A small-molecule ligand and the protein it binds are described below.
Small molecule (SMILES): Nc1nc(N)nc(N)n1

Sequence of chain 1.C:
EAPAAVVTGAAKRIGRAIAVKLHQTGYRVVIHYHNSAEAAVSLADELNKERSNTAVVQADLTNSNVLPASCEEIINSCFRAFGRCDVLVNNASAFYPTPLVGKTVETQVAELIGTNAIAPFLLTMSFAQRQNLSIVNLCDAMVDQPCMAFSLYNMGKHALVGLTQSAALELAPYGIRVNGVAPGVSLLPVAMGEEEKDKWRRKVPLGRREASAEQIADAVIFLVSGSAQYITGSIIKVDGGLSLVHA

Binding-site contacts:
Ligand atom C2 contacts residue ARG34 of chain 1.C at 4.3 Å.
Ligand atom N8 contacts residue NAP1 of chain 1.R at 3.0 Å (h-bond).
Ligand atom N5 contacts residue PHE117 of chain 1.C at 3.6 Å.
Ligand atom N3 contacts residue NAP1 of chain 1.R at 3.7 Å.
Ligand atom N7 contacts residue LEU228 of chain 1.C at 4.2 Å.
Ligand atom N7 contacts residue PHE117 of chain 1.C at 4.1 Å.
Ligand atom N8 contacts residue ALA116 of chain 1.C at 4.3 Å.
Ligand atom N5 contacts residue NAP1 of chain 1.R at 2.9 Å (h-bond).
Ligand atom C4 contacts residue PHE117 of chain 1.C at 3.7 Å (hydrophobic).
Ligand atom C4 contacts residue TYR194 of chain 1.C at 3.7 Å (hydrophobic).
Ligand atom N7 contacts residue NAP1 of chain 1.R at 3.4 Å (h-bond).
Ligand atom C4 contacts residue D1D1 of chain 1.U at 3.9 Å.
Ligand atom N5 contacts residue TYR194 of chain 1.C at 3.6 Å (h-bond).
Ligand atom N8 contacts residue PHE117 of chain 1.C at 3.5 Å.
Ligand atom N3 contacts residue D1D1 of chain 1.U at 3.7 Å.
Ligand atom C6 contacts residue SER115 of chain 1.C at 3.8 Å.
Ligand atom N5 contacts residue SER115 of chain 1.C at 4.0 Å.
Ligand atom N9 contacts residue TYR194 of chain 1.C at 2.9 Å (h-bond).
Ligand atom C6 contacts residue NAP1 of chain 1.R at 3.3 Å.
Ligand atom N9 contacts residue PHE117 of chain 1.C at 3.8 Å.
Ligand atom C2 contacts residue NAP1 of chain 1.R at 3.4 Å.
Ligand atom N7 contacts residue PRO230 of chain 1.C at 3.8 Å.
Ligand atom N1 contacts residue NAP1 of chain 1.R at 2.7 Å (h-bond).
Ligand atom N9 contacts residue D1D1 of chain 1.U at 2.8 Å (h-bond).
Ligand atom N1 contacts residue PHE117 of chain 1.C at 3.7 Å.
Ligand atom C4 contacts residue NAP1 of chain 1.R at 3.7 Å.
Ligand atom N9 contacts residue ASP181 of chain 1.C at 3.6 Å (salt-bridge).
Ligand atom C6 contacts residue PHE117 of chain 1.C at 3.3 Å (hydrophobic).
Ligand atom N3 contacts residue PHE117 of chain 1.C at 3.7 Å.
Ligand atom N7 contacts residue ARG34 of chain 1.C at 3.3 Å (salt-bridge).
Ligand atom C2 contacts residue PHE117 of chain 1.C at 3.6 Å (hydrophobic).
Ligand atom N8 contacts residue SER115 of chain 1.C at 2.8 Å (h-bond).
Ligand atom N9 contacts residue NAP1 of chain 1.R at 3.3 Å.